Sequence of chain 1.D:
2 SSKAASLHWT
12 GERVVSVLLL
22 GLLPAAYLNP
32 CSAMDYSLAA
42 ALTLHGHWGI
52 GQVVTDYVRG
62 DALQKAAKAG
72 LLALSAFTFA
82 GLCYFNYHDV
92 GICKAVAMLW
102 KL

Binding-site contacts:
Ligand atom C5 contacts residue SER39 of chain 1.C at 3.1 Å.
Ligand atom C12 contacts residue ILE27 of chain 1.C at 3.6 Å (hydrophobic).
Ligand atom C6 contacts residue SER39 of chain 1.C at 3.7 Å.
Ligand atom C3 contacts residue ARG43 of chain 1.C at 3.5 Å.
Ligand atom C2 contacts residue ARG43 of chain 1.C at 3.2 Å.
Ligand atom N contacts residue PRO169 of chain 1.B at 3.9 Å.
Ligand atom O3 contacts residue TRP173 of chain 1.B at 3.1 Å.
Ligand atom C1 contacts residue ASP57 of chain 1.D at 3.8 Å.
Ligand atom C10 contacts residue ILE40 of chain 1.C at 3.8 Å (hydrophobic).
Ligand atom O4 contacts residue ASP57 of chain 1.D at 3.5 Å (salt-bridge).
Ligand atom C7 contacts residue HIS216 of chain 1.B at 3.9 Å.
Ligand atom O3 contacts residue ARG43 of chain 1.C at 3.6 Å.
Ligand atom C7 contacts residue ARG43 of chain 1.C at 3.3 Å.
Ligand atom C1 contacts residue TRP173 of chain 1.B at 4.0 Å (hydrophobic).
Ligand atom C10 contacts residue MET36 of chain 1.C at 3.9 Å (hydrophobic).
Ligand atom C8 contacts residue TYR58 of chain 1.D at 3.6 Å (hydrophobic).
Ligand atom O3 contacts residue ASP57 of chain 1.D at 4.0 Å.
Ligand atom O1 contacts residue TYR58 of chain 1.D at 2.7 Å (h-bond).
Ligand atom O2 contacts residue TRP32 of chain 1.C at 4.0 Å.
Ligand atom C16 contacts residue MET36 of chain 1.C at 3.6 Å (hydrophobic).
Ligand atom O1 contacts residue TRP173 of chain 1.B at 3.2 Å (h-bond).
Ligand atom C13 contacts residue TRP173 of chain 1.B at 4.1 Å (hydrophobic).
Ligand atom C17 contacts residue TRP32 of chain 1.C at 3.5 Å (hydrophobic).
Ligand atom C4 contacts residue SER39 of chain 1.C at 3.7 Å.
Ligand atom O4 contacts residue ILE218 of chain 1.B at 3.7 Å.
Ligand atom C14 contacts residue TRP173 of chain 1.B at 4.0 Å (hydrophobic).
Ligand atom C4 contacts residue ARG43 of chain 1.C at 3.9 Å.
Ligand atom C15 contacts residue ILE27 of chain 1.C at 3.8 Å (hydrophobic).
Ligand atom O4 contacts residue SER170 of chain 1.B at 3.4 Å.
Ligand atom C6 contacts residue ARG43 of chain 1.C at 3.6 Å.
Ligand atom C11 contacts residue ILE40 of chain 1.C at 4.0 Å (hydrophobic).
Ligand atom O3 contacts residue TYR58 of chain 1.D at 3.2 Å.
Ligand atom C5 contacts residue ARG43 of chain 1.C at 3.5 Å.
Ligand atom C3 contacts residue TYR58 of chain 1.D at 4.0 Å (hydrophobic).
Ligand atom C2 contacts residue ILE218 of chain 1.B at 4.1 Å (hydrophobic).
Ligand atom C1 contacts residue ARG43 of chain 1.C at 3.8 Å.
Ligand atom O1 contacts residue ARG43 of chain 1.C at 4.1 Å.
Ligand atom C16 contacts residue TYR30 of chain 1.C at 3.9 Å (hydrophobic).
Ligand atom C17 contacts residue ILE27 of chain 1.C at 3.6 Å (hydrophobic).
Ligand atom O2 contacts residue MET36 of chain 1.C at 3.4 Å (h-bond).

Sequence of chain 1.C:
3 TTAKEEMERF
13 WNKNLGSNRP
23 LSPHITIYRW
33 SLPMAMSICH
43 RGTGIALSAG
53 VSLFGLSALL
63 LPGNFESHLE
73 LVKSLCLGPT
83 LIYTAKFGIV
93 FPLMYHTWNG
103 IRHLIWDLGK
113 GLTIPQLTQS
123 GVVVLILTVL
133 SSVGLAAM

A protein and the small-molecule ligand that binds it are described below.
Small molecule (SMILES): CC(C)Oc1cccc(NC(=O)c2ccccc2C(=O)O)c1

Sequence of chain 1.B:
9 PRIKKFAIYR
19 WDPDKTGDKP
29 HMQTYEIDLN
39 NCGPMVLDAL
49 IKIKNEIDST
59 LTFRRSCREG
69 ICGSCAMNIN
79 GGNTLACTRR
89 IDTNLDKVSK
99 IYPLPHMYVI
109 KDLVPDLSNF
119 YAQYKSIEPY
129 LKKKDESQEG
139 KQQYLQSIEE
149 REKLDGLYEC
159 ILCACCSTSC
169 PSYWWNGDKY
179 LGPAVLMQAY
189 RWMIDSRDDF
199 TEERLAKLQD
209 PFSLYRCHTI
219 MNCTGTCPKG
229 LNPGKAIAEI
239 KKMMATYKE